This small molecule binds to this protein.
Small molecule (SMILES): CC(=O)N[C@@H]1[C@@H](O)[C@H](O[C@@H]2O[C@H](CO)[C@H](O)[C@H](O[C@]3(C(=O)O)C[C@H](O)[C@@H](NC(C)=O)[C@H]([C@H](O)[C@H](O)CO)O3)[C@H]2O)[C@@H](CO)O[C@H]1O

Sequence of chain 2.C:
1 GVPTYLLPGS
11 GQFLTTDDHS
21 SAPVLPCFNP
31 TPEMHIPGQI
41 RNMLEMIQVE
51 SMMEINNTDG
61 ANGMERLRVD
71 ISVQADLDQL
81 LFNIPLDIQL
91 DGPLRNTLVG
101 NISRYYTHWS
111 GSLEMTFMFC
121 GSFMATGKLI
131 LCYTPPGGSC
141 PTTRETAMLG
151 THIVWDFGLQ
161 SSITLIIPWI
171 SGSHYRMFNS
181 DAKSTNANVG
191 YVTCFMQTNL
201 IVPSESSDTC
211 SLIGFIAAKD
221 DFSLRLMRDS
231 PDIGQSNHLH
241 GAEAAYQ

Binding-site contacts:
Ligand atom O6 contacts residue ASN283 of chain 2.A at 3.0 Å (h-bond).
Ligand atom O3 contacts residue ASP91 of chain 2.C at 3.5 Å.
Ligand atom O2 contacts residue PRO274 of chain 2.A at 3.4 Å.
Ligand atom C5 contacts residue ASN275 of chain 2.A at 3.5 Å.
Ligand atom O2 contacts residue GLY282 of chain 2.A at 3.8 Å.
Ligand atom O4 contacts residue ASP232 of chain 2.C at 2.8 Å (salt-bridge).
Ligand atom N5 contacts residue ASN275 of chain 2.A at 3.4 Å (h-bond).
Ligand atom C4 contacts residue ASP232 of chain 2.C at 3.4 Å.
Ligand atom C4 contacts residue ASN275 of chain 2.A at 3.7 Å.
Ligand atom C5 contacts residue PRO274 of chain 2.A at 3.9 Å (hydrophobic).
Ligand atom C6 contacts residue ALA273 of chain 2.A at 3.8 Å (hydrophobic).
Ligand atom C6 contacts residue GLY282 of chain 2.A at 3.6 Å.
Ligand atom C10 contacts residue PRO231 of chain 2.C at 3.8 Å (hydrophobic).
Ligand atom O10 contacts residue ARG270 of chain 2.A at 3.6 Å.
Ligand atom C4 contacts residue PRO231 of chain 2.C at 3.6 Å (hydrophobic).
Ligand atom N5 contacts residue PRO231 of chain 2.C at 3.0 Å (h-bond).
Ligand atom C1 contacts residue ASN283 of chain 2.A at 3.4 Å.
Ligand atom C1 contacts residue ARG104 of chain 2.C at 3.8 Å.
Ligand atom O5 contacts residue ASN283 of chain 2.A at 3.7 Å.
Ligand atom C11 contacts residue ASP232 of chain 2.C at 3.6 Å.
Ligand atom C3 contacts residue ARG104 of chain 2.C at 3.8 Å.
Ligand atom O7 contacts residue PRO274 of chain 2.A at 3.6 Å.
Ligand atom O2 contacts residue ASP91 of chain 2.C at 2.5 Å (salt-bridge).
Ligand atom O6 contacts residue PRO274 of chain 2.A at 3.6 Å.
Ligand atom C2 contacts residue ASP91 of chain 2.C at 3.2 Å.
Ligand atom C6 contacts residue ASN283 of chain 2.A at 3.8 Å.
Ligand atom C11 contacts residue PRO231 of chain 2.C at 3.5 Å (hydrophobic).
Ligand atom C11 contacts residue ILE233 of chain 2.C at 3.6 Å (hydrophobic).
Ligand atom O4 contacts residue PRO231 of chain 2.C at 3.9 Å.
Ligand atom O6 contacts residue GLY282 of chain 2.A at 3.5 Å.
Ligand atom C5 contacts residue ASN283 of chain 2.A at 3.8 Å.
Ligand atom O4 contacts residue ARG95 of chain 2.C at 3.5 Å.
Ligand atom C5 contacts residue GLY282 of chain 2.A at 3.8 Å.
Ligand atom C5 contacts residue PRO231 of chain 2.C at 3.7 Å (hydrophobic).
Ligand atom O6 contacts residue ALA273 of chain 2.A at 3.7 Å.
Ligand atom C10 contacts residue ASN275 of chain 2.A at 3.3 Å.
Ligand atom O10 contacts residue ASN275 of chain 2.A at 3.0 Å (h-bond).
Ligand atom C11 contacts residue GLY234 of chain 2.C at 3.8 Å.
Ligand atom O1B contacts residue ARG104 of chain 2.C at 3.0 Å (salt-bridge).
Ligand atom O4 contacts residue ASN275 of chain 2.A at 3.0 Å (h-bond).

Sequence of chain 2.A:
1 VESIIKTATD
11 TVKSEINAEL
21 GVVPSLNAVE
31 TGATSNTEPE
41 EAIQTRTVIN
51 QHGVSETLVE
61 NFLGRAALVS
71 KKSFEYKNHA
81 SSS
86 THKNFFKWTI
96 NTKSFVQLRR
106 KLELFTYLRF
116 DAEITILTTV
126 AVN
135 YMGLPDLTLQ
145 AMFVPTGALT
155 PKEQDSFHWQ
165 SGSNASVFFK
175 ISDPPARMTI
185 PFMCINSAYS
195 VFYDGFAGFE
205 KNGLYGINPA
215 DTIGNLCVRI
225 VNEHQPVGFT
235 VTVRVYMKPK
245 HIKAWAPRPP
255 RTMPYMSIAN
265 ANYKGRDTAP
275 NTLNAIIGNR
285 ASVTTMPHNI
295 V